Sequence of chain 1.A:
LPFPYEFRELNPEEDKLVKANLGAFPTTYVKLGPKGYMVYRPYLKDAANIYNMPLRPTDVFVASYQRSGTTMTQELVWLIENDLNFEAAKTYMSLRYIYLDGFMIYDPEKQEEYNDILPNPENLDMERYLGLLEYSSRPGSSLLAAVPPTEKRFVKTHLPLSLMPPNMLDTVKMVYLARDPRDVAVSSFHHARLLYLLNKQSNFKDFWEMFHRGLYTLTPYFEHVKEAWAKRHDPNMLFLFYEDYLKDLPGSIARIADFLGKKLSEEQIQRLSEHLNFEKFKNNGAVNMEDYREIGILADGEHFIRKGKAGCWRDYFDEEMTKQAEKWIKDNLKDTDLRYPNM

This protein binds this small molecule.
Small molecule (SMILES): C[C@]12CC[C@@H](O)C[C@@H]1CC[C@@H]1[C@@H]2CC[C@]2(C)C(=O)CC[C@@H]12

Binding-site contacts:
Ligand atom C18 contacts residue ILE111 of chain 1.A at 3.9 Å (hydrophobic).
Ligand atom C14 contacts residue TYR298 of chain 1.A at 4.2 Å (hydrophobic).
Ligand atom O3 contacts residue ILE303 of chain 1.A at 4.1 Å.
Ligand atom C15 contacts residue SER142 of chain 1.A at 4.3 Å.
Ligand atom C17 contacts residue MET295 of chain 1.A at 4.3 Å (hydrophobic).
Ligand atom C16 contacts residue MET295 of chain 1.A at 3.8 Å (hydrophobic).
Ligand atom C4 contacts residue LEU139 of chain 1.A at 3.7 Å (hydrophobic).
Ligand atom C18 contacts residue GLY108 of chain 1.A at 3.6 Å.
Ligand atom C11 contacts residue LEU201 of chain 1.A at 4.0 Å (hydrophobic).
Ligand atom C12 contacts residue LEU201 of chain 1.A at 3.7 Å (hydrophobic).
Ligand atom C19 contacts residue ILE111 of chain 1.A at 3.5 Å (hydrophobic).
Ligand atom C7 contacts residue LEU138 of chain 1.A at 3.9 Å (hydrophobic).
Ligand atom C8 contacts residue SER142 of chain 1.A at 4.1 Å.
Ligand atom C15 contacts residue TYR298 of chain 1.A at 3.7 Å (hydrophobic).
Ligand atom C2 contacts residue TYR120 of chain 1.A at 4.3 Å (hydrophobic).
Ligand atom C5 contacts residue ILE303 of chain 1.A at 4.1 Å (hydrophobic).
Ligand atom C17 contacts residue TYR105 of chain 1.A at 4.3 Å (hydrophobic).
Ligand atom C7 contacts residue ILE303 of chain 1.A at 4.3 Å (hydrophobic).
Ligand atom C17 contacts residue TYR298 of chain 1.A at 4.4 Å (hydrophobic).
Ligand atom C7 contacts residue SER142 of chain 1.A at 3.8 Å.
Ligand atom C6 contacts residue SER142 of chain 1.A at 4.0 Å.
Ligand atom C2 contacts residue PHE31 of chain 1.A at 3.7 Å (hydrophobic).
Ligand atom C2 contacts residue ILE123 of chain 1.A at 4.3 Å (hydrophobic).
Ligand atom C2 contacts residue LEU201 of chain 1.A at 4.5 Å (hydrophobic).
Ligand atom C6 contacts residue LEU138 of chain 1.A at 4.3 Å (hydrophobic).
Ligand atom C6 contacts residue LEU139 of chain 1.A at 3.9 Å (hydrophobic).
Ligand atom C1 contacts residue LEU201 of chain 1.A at 4.4 Å (hydrophobic).
Ligand atom C3 contacts residue TYR120 of chain 1.A at 4.3 Å (hydrophobic).
Ligand atom O3 contacts residue ILE123 of chain 1.A at 4.4 Å.
Ligand atom C16 contacts residue TYR298 of chain 1.A at 3.4 Å (hydrophobic).
Ligand atom O17 contacts residue TYR105 of chain 1.A at 4.0 Å.
Ligand atom O17 contacts residue MET295 of chain 1.A at 4.0 Å.
Ligand atom C18 contacts residue TYR105 of chain 1.A at 4.1 Å (hydrophobic).
Ligand atom O3 contacts residue TYR135 of chain 1.A at 4.3 Å.
Ligand atom C11 contacts residue ILE111 of chain 1.A at 4.1 Å (hydrophobic).
Ligand atom C5 contacts residue LEU139 of chain 1.A at 4.5 Å (hydrophobic).